Sequence of chain 1.C:
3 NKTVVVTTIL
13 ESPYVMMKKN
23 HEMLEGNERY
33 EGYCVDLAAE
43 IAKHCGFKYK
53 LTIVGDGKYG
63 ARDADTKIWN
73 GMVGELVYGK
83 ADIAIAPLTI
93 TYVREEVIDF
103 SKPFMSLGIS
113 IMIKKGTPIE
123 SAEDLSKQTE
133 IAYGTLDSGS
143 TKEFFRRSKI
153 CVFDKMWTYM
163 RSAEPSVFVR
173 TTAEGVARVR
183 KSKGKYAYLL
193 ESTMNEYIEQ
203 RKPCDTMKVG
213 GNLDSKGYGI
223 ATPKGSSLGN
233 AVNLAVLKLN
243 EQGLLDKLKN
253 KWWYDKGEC

Binding-site contacts:
Ligand atom O2 contacts residue ARG96 of chain 1.C at 2.6 Å (salt-bridge).
Ligand atom C8 contacts residue GLU193 of chain 1.C at 3.8 Å.
Ligand atom N2 contacts residue TYR61 of chain 1.C at 3.3 Å.
Ligand atom O2 contacts residue TYR61 of chain 1.C at 3.6 Å.
Ligand atom O4 contacts residue MET196 of chain 1.C at 3.0 Å.
Ligand atom C6 contacts residue PRO89 of chain 1.C at 3.4 Å (hydrophobic).
Ligand atom O2 contacts residue LEU90 of chain 1.C at 3.3 Å.
Ligand atom C8 contacts residue TYR220 of chain 1.C at 3.5 Å (hydrophobic).
Ligand atom C2 contacts residue ARG96 of chain 1.C at 3.8 Å.
Ligand atom C3 contacts residue TYR61 of chain 1.C at 3.5 Å (hydrophobic).
Ligand atom O5 contacts residue GLU193 of chain 1.C at 3.0 Å.
Ligand atom C4 contacts residue TYR61 of chain 1.C at 3.4 Å (hydrophobic).
Ligand atom C2 contacts residue PRO89 of chain 1.C at 3.6 Å (hydrophobic).
Ligand atom O6 contacts residue PRO89 of chain 1.C at 3.9 Å.
Ligand atom C6 contacts residue TYR220 of chain 1.C at 3.2 Å (hydrophobic).
Ligand atom O5 contacts residue MET196 of chain 1.C at 3.1 Å.
Ligand atom C6 contacts residue TYR61 of chain 1.C at 3.3 Å (hydrophobic).
Ligand atom C1 contacts residue TYR61 of chain 1.C at 3.5 Å (hydrophobic).
Ligand atom C5 contacts residue TYR61 of chain 1.C at 3.9 Å (hydrophobic).
Ligand atom O6 contacts residue THR195 of chain 1.C at 3.5 Å (h-bond).
Ligand atom O1 contacts residue TYR61 of chain 1.C at 3.7 Å.
Ligand atom N2 contacts residue PRO89 of chain 1.C at 2.7 Å (h-bond).
Ligand atom O1 contacts residue ARG96 of chain 1.C at 2.8 Å (salt-bridge).
Ligand atom N4 contacts residue TYR220 of chain 1.C at 3.4 Å (h-bond).
Ligand atom O2 contacts residue THR91 of chain 1.C at 2.8 Å (h-bond).
Ligand atom O6 contacts residue TYR220 of chain 1.C at 2.7 Å (h-bond).
Ligand atom N1 contacts residue TYR61 of chain 1.C at 3.6 Å.
Ligand atom C4 contacts residue PRO89 of chain 1.C at 3.5 Å (hydrophobic).
Ligand atom O6 contacts residue TYR16 of chain 1.C at 3.0 Å (h-bond).
Ligand atom C1 contacts residue ARG96 of chain 1.C at 3.9 Å.
Ligand atom C8 contacts residue TYR61 of chain 1.C at 3.5 Å (hydrophobic).
Ligand atom O3 contacts residue THR174 of chain 1.C at 2.6 Å (h-bond).
Ligand atom N3 contacts residue THR174 of chain 1.C at 3.9 Å.
Ligand atom C2 contacts residue TYR61 of chain 1.C at 3.4 Å (hydrophobic).
Ligand atom O2 contacts residue PRO89 of chain 1.C at 3.8 Å.
Ligand atom C5 contacts residue GLU193 of chain 1.C at 3.6 Å.
Ligand atom N2 contacts residue THR91 of chain 1.C at 3.4 Å (h-bond).
Ligand atom N3 contacts residue GLU193 of chain 1.C at 3.4 Å.
Ligand atom C7 contacts residue GLU193 of chain 1.C at 3.4 Å.
Ligand atom C2 contacts residue THR91 of chain 1.C at 3.5 Å.

A protein and the small-molecule ligand that binds it are described below.
Small molecule (SMILES): O=C1N=c2cc([N+](=O)[O-])c([N+](=O)[O-])cc2=NC1=O